A small-molecule ligand and the protein it binds are described below.
Small molecule (SMILES): CC(=O)N[C@@H]1[C@@H](O)[C@H](O)[C@@H](CO)O[C@H]1O

Sequence of chain 1.A:
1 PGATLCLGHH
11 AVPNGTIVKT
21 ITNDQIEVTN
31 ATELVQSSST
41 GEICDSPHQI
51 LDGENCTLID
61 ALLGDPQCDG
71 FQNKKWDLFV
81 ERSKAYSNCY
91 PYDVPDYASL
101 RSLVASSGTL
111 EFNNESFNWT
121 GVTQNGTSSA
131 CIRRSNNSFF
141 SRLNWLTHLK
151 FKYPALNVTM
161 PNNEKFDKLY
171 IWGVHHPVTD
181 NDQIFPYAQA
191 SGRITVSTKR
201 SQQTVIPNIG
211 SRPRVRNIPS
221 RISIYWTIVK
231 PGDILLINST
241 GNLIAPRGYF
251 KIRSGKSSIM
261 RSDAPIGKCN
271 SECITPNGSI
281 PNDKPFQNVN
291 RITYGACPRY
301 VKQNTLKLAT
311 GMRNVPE

Binding-site contacts:
Ligand atom C8 contacts residue GLN124 of chain 1.A at 3.6 Å.
Ligand atom O5 contacts residue ASN125 of chain 1.A at 2.3 Å (h-bond).
Ligand atom C7 contacts residue ASN125 of chain 1.A at 3.7 Å.
Ligand atom C3 contacts residue ASN125 of chain 1.A at 3.8 Å.
Ligand atom N2 contacts residue GLN124 of chain 1.A at 4.3 Å.
Ligand atom O7 contacts residue ASN125 of chain 1.A at 3.9 Å.
Ligand atom C1 contacts residue ARG247 of chain 1.A at 4.3 Å.
Ligand atom C1 contacts residue ASN125 of chain 1.A at 1.4 Å.
Ligand atom C2 contacts residue ASN125 of chain 1.A at 2.5 Å.
Ligand atom C5 contacts residue ASN125 of chain 1.A at 3.6 Å.
Ligand atom C4 contacts residue ASN125 of chain 1.A at 4.2 Å.
Ligand atom N2 contacts residue ASN125 of chain 1.A at 3.0 Å (h-bond).